Binding-site contacts:
Ligand atom C8 contacts residue ASN350 of chain 1.A at 3.5 Å.
Ligand atom C5 contacts residue ASN350 of chain 1.A at 3.7 Å.
Ligand atom O5 contacts residue SER347 of chain 1.A at 3.6 Å.
Ligand atom C2 contacts residue ASN350 of chain 1.A at 2.4 Å.
Ligand atom C5 contacts residue SER347 of chain 1.A at 3.9 Å.
Ligand atom O5 contacts residue ASN350 of chain 1.A at 2.4 Å (h-bond).
Ligand atom O7 contacts residue ASN350 of chain 1.A at 4.2 Å.
Ligand atom C1 contacts residue SER347 of chain 1.A at 4.0 Å.
Ligand atom C6 contacts residue SER347 of chain 1.A at 4.2 Å.
Ligand atom C1 contacts residue ASN350 of chain 1.A at 1.5 Å.
Ligand atom N2 contacts residue ASN350 of chain 1.A at 2.9 Å (h-bond).
Ligand atom C7 contacts residue ASN350 of chain 1.A at 3.3 Å.
Ligand atom C3 contacts residue ASN350 of chain 1.A at 3.8 Å.
Ligand atom O6 contacts residue SER347 of chain 1.A at 4.2 Å.
Ligand atom C4 contacts residue ASN350 of chain 1.A at 4.3 Å.

Sequence of chain 1.A:
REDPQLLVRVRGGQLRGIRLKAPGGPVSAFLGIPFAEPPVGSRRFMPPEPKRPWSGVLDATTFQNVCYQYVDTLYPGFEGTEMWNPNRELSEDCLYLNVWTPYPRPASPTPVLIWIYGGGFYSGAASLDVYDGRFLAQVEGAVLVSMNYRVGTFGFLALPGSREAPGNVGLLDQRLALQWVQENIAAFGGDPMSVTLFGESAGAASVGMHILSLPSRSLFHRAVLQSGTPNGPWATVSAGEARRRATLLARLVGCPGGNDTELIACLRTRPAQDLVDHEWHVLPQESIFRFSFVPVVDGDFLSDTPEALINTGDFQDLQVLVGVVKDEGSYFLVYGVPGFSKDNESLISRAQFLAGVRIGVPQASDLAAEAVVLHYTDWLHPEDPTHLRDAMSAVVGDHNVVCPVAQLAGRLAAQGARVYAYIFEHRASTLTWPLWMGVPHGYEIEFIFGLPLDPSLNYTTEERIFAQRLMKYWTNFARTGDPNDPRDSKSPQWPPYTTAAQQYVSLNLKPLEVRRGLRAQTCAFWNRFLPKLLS

This protein binds this small molecule.
Small molecule (SMILES): CC(=O)N[C@@H]1[C@@H](O)[C@H](O)[C@@H](CO)O[C@H]1O